Sequence of chain 1.L:
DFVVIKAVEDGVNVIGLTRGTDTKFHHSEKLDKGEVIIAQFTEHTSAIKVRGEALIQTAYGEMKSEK

Sequence of chain 1.M:
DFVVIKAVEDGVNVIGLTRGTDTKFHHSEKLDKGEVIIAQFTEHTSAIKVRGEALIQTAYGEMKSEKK

The protein below binds the small molecule below.
Small molecule (SMILES): N[C@@H](Cc1c[nH]c2ccccc12)C(=O)O

Binding-site contacts:
Ligand atom C contacts residue THR52 of chain 1.M at 3.8 Å.
Ligand atom CE3 contacts residue THR30 of chain 1.L at 4.0 Å.
Ligand atom O contacts residue THR25 of chain 1.L at 4.0 Å.
Ligand atom CZ2 contacts residue THR52 of chain 1.M at 3.9 Å.
Ligand atom C contacts residue SER53 of chain 1.L at 3.5 Å.
Ligand atom CA contacts residue SER53 of chain 1.L at 3.9 Å.
Ligand atom CH2 contacts residue GLY23 of chain 1.M at 3.5 Å.
Ligand atom OXT contacts residue THR49 of chain 1.M at 2.7 Å (h-bond).
Ligand atom CD1 contacts residue GLN47 of chain 1.M at 3.7 Å.
Ligand atom N contacts residue ASP29 of chain 1.L at 3.0 Å (salt-bridge).
Ligand atom C contacts residue THR49 of chain 1.M at 3.5 Å.
Ligand atom CE3 contacts residue HIS33 of chain 1.M at 4.0 Å.
Ligand atom C contacts residue GLY27 of chain 1.L at 3.6 Å.
Ligand atom CB contacts residue THR25 of chain 1.L at 3.6 Å.
Ligand atom NE1 contacts residue SER53 of chain 1.L at 4.0 Å.
Ligand atom N contacts residue THR30 of chain 1.L at 3.0 Å (h-bond).
Ligand atom CG contacts residue SER53 of chain 1.L at 3.9 Å.
Ligand atom CZ2 contacts residue ALA46 of chain 1.M at 4.0 Å (hydrophobic).
Ligand atom NE1 contacts residue GLN47 of chain 1.M at 2.9 Å (h-bond).
Ligand atom CB contacts residue THR30 of chain 1.L at 3.5 Å.
Ligand atom CH2 contacts residue ILE22 of chain 1.M at 3.8 Å (hydrophobic).
Ligand atom N contacts residue GLY27 of chain 1.L at 2.7 Å (h-bond).
Ligand atom CD1 contacts residue THR49 of chain 1.M at 3.8 Å.
Ligand atom O contacts residue SER53 of chain 1.L at 2.9 Å (h-bond).
Ligand atom CB contacts residue SER53 of chain 1.L at 3.4 Å.
Ligand atom CA contacts residue THR30 of chain 1.L at 3.3 Å.
Ligand atom O contacts residue THR49 of chain 1.M at 3.6 Å.
Ligand atom N contacts residue THR25 of chain 1.L at 2.8 Å (h-bond).
Ligand atom CA contacts residue GLY27 of chain 1.L at 3.6 Å.
Ligand atom O contacts residue ARG26 of chain 1.L at 3.5 Å.
Ligand atom CD1 contacts residue SER53 of chain 1.L at 3.5 Å.
Ligand atom CE2 contacts residue GLN47 of chain 1.M at 4.0 Å.
Ligand atom NE1 contacts residue ALA46 of chain 1.M at 4.0 Å.
Ligand atom CZ2 contacts residue ILE55 of chain 1.M at 3.8 Å (hydrophobic).
Ligand atom OXT contacts residue THR52 of chain 1.M at 2.7 Å (h-bond).
Ligand atom CZ3 contacts residue GLY23 of chain 1.M at 3.5 Å.
Ligand atom OXT contacts residue HIS51 of chain 1.M at 3.8 Å.
Ligand atom O contacts residue GLY27 of chain 1.L at 3.0 Å (h-bond).
Ligand atom OXT contacts residue GLY27 of chain 1.L at 4.0 Å.
Ligand atom CA contacts residue THR25 of chain 1.L at 3.8 Å.